Binding-site contacts:
Ligand atom C5 contacts residue ASN28 of chain 1.A at 3.7 Å.
Ligand atom C8 contacts residue ASN28 of chain 1.A at 4.4 Å.
Ligand atom C1 contacts residue ASN28 of chain 1.A at 1.4 Å.
Ligand atom O5 contacts residue ALA29 of chain 1.A at 4.3 Å.
Ligand atom C7 contacts residue ASN28 of chain 1.A at 3.3 Å.
Ligand atom C3 contacts residue ASN28 of chain 1.A at 3.8 Å.
Ligand atom O7 contacts residue ASN28 of chain 1.A at 3.6 Å (h-bond).
Ligand atom C2 contacts residue ASN28 of chain 1.A at 2.4 Å.
Ligand atom C4 contacts residue ASN28 of chain 1.A at 4.3 Å.
Ligand atom O5 contacts residue ASN28 of chain 1.A at 2.5 Å (h-bond).
Ligand atom N2 contacts residue ASN28 of chain 1.A at 2.8 Å (h-bond).

A small-molecule ligand and the protein it binds are described below.
Small molecule (SMILES): CC(=O)N[C@@H]1[C@@H](O)[C@H](O)[C@@H](CO)O[C@H]1O

Sequence of chain 1.A:
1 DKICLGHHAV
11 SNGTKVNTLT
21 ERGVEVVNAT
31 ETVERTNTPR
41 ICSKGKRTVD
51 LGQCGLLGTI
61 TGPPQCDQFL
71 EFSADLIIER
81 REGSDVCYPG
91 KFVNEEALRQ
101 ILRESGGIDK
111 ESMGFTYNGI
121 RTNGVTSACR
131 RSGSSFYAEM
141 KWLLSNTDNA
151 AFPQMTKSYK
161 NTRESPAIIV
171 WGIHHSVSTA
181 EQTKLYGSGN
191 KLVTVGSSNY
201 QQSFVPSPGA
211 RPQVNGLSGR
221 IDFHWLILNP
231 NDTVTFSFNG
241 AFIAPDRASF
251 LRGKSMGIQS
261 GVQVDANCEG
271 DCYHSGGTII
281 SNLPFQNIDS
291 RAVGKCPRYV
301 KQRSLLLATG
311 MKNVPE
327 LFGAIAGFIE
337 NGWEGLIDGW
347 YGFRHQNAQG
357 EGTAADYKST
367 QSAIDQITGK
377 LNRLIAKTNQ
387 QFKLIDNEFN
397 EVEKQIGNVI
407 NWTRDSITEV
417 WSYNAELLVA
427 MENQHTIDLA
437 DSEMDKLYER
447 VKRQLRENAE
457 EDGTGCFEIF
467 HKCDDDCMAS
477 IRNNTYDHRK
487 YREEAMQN